This small molecule binds to this protein.
Small molecule (SMILES): CC1(C)CCCc2sc(N)c(C#N)c21

Binding-site contacts:
Ligand atom N12 contacts residue TYR64 of chain 1.A at 3.3 Å.
Ligand atom N13 contacts residue ARG68 of chain 1.A at 3.5 Å (salt-bridge).
Ligand atom C6 contacts residue GLU63 of chain 1.A at 3.4 Å.
Ligand atom C10 contacts residue MET72 of chain 1.A at 4.1 Å (hydrophobic).
Ligand atom C8 contacts residue GLN99 of chain 1.A at 3.8 Å.
Ligand atom C5 contacts residue ASP69 of chain 1.A at 3.6 Å.
Ligand atom C11 contacts residue GLU62 of chain 1.A at 4.0 Å.
Ligand atom N12 contacts residue ARG68 of chain 1.A at 3.6 Å.
Ligand atom C2 contacts residue GLU63 of chain 1.A at 4.1 Å.
Ligand atom S7 contacts residue ARG102 of chain 1.A at 4.0 Å.
Ligand atom C5 contacts residue ARG68 of chain 1.A at 4.2 Å.
Ligand atom C9 contacts residue TYR96 of chain 1.A at 4.1 Å (hydrophobic).
Ligand atom C14 contacts residue VAL9 of chain 1.A at 4.1 Å (hydrophobic).
Ligand atom C1 contacts residue TYR64 of chain 1.A at 4.2 Å (hydrophobic).
Ligand atom C14 contacts residue PHE78 of chain 1.A at 4.1 Å (hydrophobic).
Ligand atom C8 contacts residue ILE100 of chain 1.A at 3.9 Å (hydrophobic).
Ligand atom C3 contacts residue MET72 of chain 1.A at 3.8 Å (hydrophobic).
Ligand atom C2 contacts residue MET72 of chain 1.A at 4.1 Å (hydrophobic).
Ligand atom N13 contacts residue GLU62 of chain 1.A at 3.4 Å.
Ligand atom C11 contacts residue TYR96 of chain 1.A at 3.9 Å (hydrophobic).
Ligand atom C11 contacts residue TYR64 of chain 1.A at 3.8 Å (hydrophobic).
Ligand atom C14 contacts residue ILE100 of chain 1.A at 3.6 Å (hydrophobic).
Ligand atom C2 contacts residue TYR64 of chain 1.A at 3.6 Å (hydrophobic).
Ligand atom C5 contacts residue GLU63 of chain 1.A at 3.8 Å.
Ligand atom C1 contacts residue MET72 of chain 1.A at 3.9 Å (hydrophobic).
Ligand atom C6 contacts residue ARG68 of chain 1.A at 3.9 Å.
Ligand atom C8 contacts residue MET72 of chain 1.A at 4.2 Å (hydrophobic).
Ligand atom S7 contacts residue TYR64 of chain 1.A at 4.1 Å.
Ligand atom N12 contacts residue ASP69 of chain 1.A at 2.9 Å (salt-bridge).
Ligand atom N13 contacts residue GLU63 of chain 1.A at 2.9 Å (salt-bridge).
Ligand atom C6 contacts residue TYR64 of chain 1.A at 4.0 Å (hydrophobic).
Ligand atom C5 contacts residue TYR64 of chain 1.A at 3.5 Å (hydrophobic).
Ligand atom C3 contacts residue GLN99 of chain 1.A at 4.0 Å.
Ligand atom N12 contacts residue GLU63 of chain 1.A at 2.8 Å (salt-bridge).
Ligand atom S7 contacts residue VAL103 of chain 1.A at 3.5 Å.
Ligand atom S7 contacts residue ASP69 of chain 1.A at 3.7 Å.
Ligand atom S7 contacts residue MET72 of chain 1.A at 3.8 Å.
Ligand atom C10 contacts residue ARG68 of chain 1.A at 4.3 Å.
Ligand atom C5 contacts residue MET72 of chain 1.A at 4.0 Å (hydrophobic).
Ligand atom C9 contacts residue VAL9 of chain 1.A at 3.8 Å (hydrophobic).

Sequence of chain 1.A:
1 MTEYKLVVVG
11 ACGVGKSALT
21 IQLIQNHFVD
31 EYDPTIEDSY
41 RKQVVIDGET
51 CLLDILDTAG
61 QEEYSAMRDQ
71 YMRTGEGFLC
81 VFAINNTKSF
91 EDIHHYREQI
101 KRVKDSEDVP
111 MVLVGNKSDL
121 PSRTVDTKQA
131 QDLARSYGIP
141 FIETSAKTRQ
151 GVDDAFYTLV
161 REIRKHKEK